A protein and the small-molecule ligand that binds it are described below.
Small molecule (SMILES): O=C1NCc2ccc(-c3nc(NC4CCOCC4)ncc3Cl)cc21

Sequence of chain 1.A:
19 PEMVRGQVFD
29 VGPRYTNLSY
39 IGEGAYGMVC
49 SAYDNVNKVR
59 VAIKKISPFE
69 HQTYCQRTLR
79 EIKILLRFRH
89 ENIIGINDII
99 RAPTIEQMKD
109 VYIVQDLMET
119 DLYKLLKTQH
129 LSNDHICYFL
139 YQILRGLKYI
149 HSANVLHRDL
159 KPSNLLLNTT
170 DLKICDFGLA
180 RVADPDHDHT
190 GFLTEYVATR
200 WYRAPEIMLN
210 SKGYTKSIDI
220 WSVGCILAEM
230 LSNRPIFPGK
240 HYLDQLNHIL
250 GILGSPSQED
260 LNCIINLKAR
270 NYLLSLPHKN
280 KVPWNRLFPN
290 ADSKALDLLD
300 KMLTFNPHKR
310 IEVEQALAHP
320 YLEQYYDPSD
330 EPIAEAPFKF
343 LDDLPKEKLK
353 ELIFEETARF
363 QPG

Binding-site contacts:
Ligand atom C9 contacts residue LYS122 of chain 1.A at 3.4 Å.
Ligand atom N4 contacts residue ASP114 of chain 1.A at 3.7 Å.
Ligand atom C18 contacts residue VAL47 of chain 1.A at 4.0 Å (hydrophobic).
Ligand atom C11 contacts residue LYS122 of chain 1.A at 3.7 Å.
Ligand atom C14 contacts residue LEU164 of chain 1.A at 4.0 Å (hydrophobic).
Ligand atom N4 contacts residue LEU115 of chain 1.A at 3.8 Å.
Ligand atom C3 contacts residue MET116 of chain 1.A at 3.9 Å (hydrophobic).
Ligand atom C8 contacts residue MET116 of chain 1.A at 3.4 Å (hydrophobic).
Ligand atom C2 contacts residue LEU164 of chain 1.A at 3.6 Å (hydrophobic).
Ligand atom C11 contacts residue THR118 of chain 1.A at 3.9 Å.
Ligand atom O22 contacts residue ASP175 of chain 1.A at 3.7 Å.
Ligand atom C17 contacts residue VAL47 of chain 1.A at 4.0 Å (hydrophobic).
Ligand atom C11 contacts residue ASP119 of chain 1.A at 3.5 Å.
Ligand atom C21 contacts residue LYS62 of chain 1.A at 4.0 Å.
Ligand atom N20 contacts residue ASP175 of chain 1.A at 3.7 Å.
Ligand atom C8 contacts residue GLU117 of chain 1.A at 3.8 Å.
Ligand atom C12 contacts residue THR118 of chain 1.A at 3.8 Å.
Ligand atom O22 contacts residue LYS62 of chain 1.A at 3.2 Å (salt-bridge).
Ligand atom O10 contacts residue THR118 of chain 1.A at 3.6 Å.
Ligand atom N4 contacts residue ALA60 of chain 1.A at 3.8 Å.
Ligand atom C7 contacts residue MET116 of chain 1.A at 3.7 Å (hydrophobic).
Ligand atom C2 contacts residue ALA60 of chain 1.A at 3.7 Å (hydrophobic).
Ligand atom C9 contacts residue GLU117 of chain 1.A at 3.8 Å.
Ligand atom O10 contacts residue GLU117 of chain 1.A at 3.6 Å.
Ligand atom N6 contacts residue LEU115 of chain 1.A at 4.1 Å.
Ligand atom C3 contacts residue ALA60 of chain 1.A at 3.3 Å (hydrophobic).
Ligand atom N4 contacts residue LEU164 of chain 1.A at 4.1 Å.
Ligand atom C3 contacts residue ASP114 of chain 1.A at 3.2 Å.
Ligand atom CL1 contacts residue GLN113 of chain 1.A at 3.0 Å.
Ligand atom N13 contacts residue LEU164 of chain 1.A at 4.1 Å.
Ligand atom N6 contacts residue MET116 of chain 1.A at 3.0 Å (h-bond).
Ligand atom C5 contacts residue MET116 of chain 1.A at 3.9 Å (hydrophobic).
Ligand atom C12 contacts residue LEU164 of chain 1.A at 4.2 Å (hydrophobic).
Ligand atom C21 contacts residue ASP175 of chain 1.A at 4.1 Å.
Ligand atom C3 contacts residue LEU164 of chain 1.A at 3.7 Å (hydrophobic).
Ligand atom C3 contacts residue LEU115 of chain 1.A at 4.2 Å (hydrophobic).
Ligand atom O10 contacts residue LYS122 of chain 1.A at 2.8 Å (salt-bridge).
Ligand atom N4 contacts residue MET116 of chain 1.A at 3.0 Å (h-bond).
Ligand atom C16 contacts residue VAL47 of chain 1.A at 4.0 Å (hydrophobic).
Ligand atom CL1 contacts residue ALA60 of chain 1.A at 4.0 Å.